Sequence of chain 1.A:
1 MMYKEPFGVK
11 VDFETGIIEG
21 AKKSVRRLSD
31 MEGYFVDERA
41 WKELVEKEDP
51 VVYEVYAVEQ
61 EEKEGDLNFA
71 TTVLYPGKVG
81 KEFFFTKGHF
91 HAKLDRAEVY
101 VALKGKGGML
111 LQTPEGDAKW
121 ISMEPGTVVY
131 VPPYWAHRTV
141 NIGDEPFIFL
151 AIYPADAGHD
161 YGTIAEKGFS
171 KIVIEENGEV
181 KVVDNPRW

The protein below binds the small molecule below.
Small molecule (SMILES): O=P(O)(O)OC[C@@H](O)[C@@H](O)[C@H](O)[C@@H](O)CO

Binding-site contacts:
Ligand atom C6 contacts residue TYR53 of chain 1.A at 3.5 Å (hydrophobic).
Ligand atom P contacts residue TYR53 of chain 1.A at 3.8 Å.
Ligand atom O2 contacts residue GLU98 of chain 1.A at 3.0 Å (salt-bridge).
Ligand atom C2 contacts residue ZN1 of chain 1.D at 3.2 Å.
Ligand atom C1 contacts residue ZN1 of chain 1.D at 3.1 Å.
Ligand atom O2P contacts residue TYR161 of chain 1.A at 3.6 Å.
Ligand atom O1P contacts residue LYS87 of chain 1.A at 3.8 Å.
Ligand atom O2P contacts residue LYS87 of chain 1.A at 3.9 Å.
Ligand atom C2 contacts residue TYR100 of chain 1.A at 3.5 Å (hydrophobic).
Ligand atom O1 contacts residue HIS91 of chain 1.A at 3.3 Å (h-bond).
Ligand atom C6 contacts residue THR86 of chain 1.A at 3.9 Å.
Ligand atom O1P contacts residue ARG26 of chain 1.A at 3.9 Å.
Ligand atom O1 contacts residue GLU98 of chain 1.A at 2.8 Å (salt-bridge).
Ligand atom O3P contacts residue TYR161 of chain 1.A at 2.3 Å (h-bond).
Ligand atom O2P contacts residue GLY88 of chain 1.A at 2.8 Å (h-bond).
Ligand atom O2P contacts residue HIS89 of chain 1.A at 2.9 Å (h-bond).
Ligand atom O2 contacts residue HIS137 of chain 1.A at 3.3 Å (h-bond).
Ligand atom O1 contacts residue ZN1 of chain 1.D at 2.2 Å.
Ligand atom O5 contacts residue THR72 of chain 1.A at 2.6 Å (h-bond).
Ligand atom C1 contacts residue GLU98 of chain 1.A at 3.3 Å.
Ligand atom O5 contacts residue PHE149 of chain 1.A at 3.9 Å.
Ligand atom C2 contacts residue GLU98 of chain 1.A at 3.1 Å.
Ligand atom C2 contacts residue HIS89 of chain 1.A at 3.8 Å.
Ligand atom C1 contacts residue HIS89 of chain 1.A at 3.5 Å.
Ligand atom C3 contacts residue TYR100 of chain 1.A at 3.7 Å (hydrophobic).
Ligand atom O2P contacts residue THR86 of chain 1.A at 3.9 Å.
Ligand atom O3P contacts residue HIS89 of chain 1.A at 3.2 Å (h-bond).
Ligand atom O6 contacts residue THR86 of chain 1.A at 3.0 Å.
Ligand atom C5 contacts residue THR72 of chain 1.A at 3.6 Å.
Ligand atom O1P contacts residue TYR161 of chain 1.A at 3.5 Å.
Ligand atom O1 contacts residue TYR153 of chain 1.A at 3.8 Å.
Ligand atom O4 contacts residue HIS89 of chain 1.A at 3.5 Å.
Ligand atom P contacts residue TYR161 of chain 1.A at 3.7 Å.
Ligand atom P contacts residue HIS89 of chain 1.A at 3.8 Å.
Ligand atom O2 contacts residue HIS89 of chain 1.A at 3.0 Å.
Ligand atom C4 contacts residue HIS89 of chain 1.A at 3.5 Å.
Ligand atom O1 contacts residue HIS89 of chain 1.A at 3.2 Å (h-bond).
Ligand atom O1P contacts residue TYR53 of chain 1.A at 2.4 Å (h-bond).
Ligand atom O2 contacts residue ZN1 of chain 1.D at 2.5 Å.
Ligand atom O2 contacts residue TYR100 of chain 1.A at 2.6 Å (h-bond).